Sequence of chain 1.B:
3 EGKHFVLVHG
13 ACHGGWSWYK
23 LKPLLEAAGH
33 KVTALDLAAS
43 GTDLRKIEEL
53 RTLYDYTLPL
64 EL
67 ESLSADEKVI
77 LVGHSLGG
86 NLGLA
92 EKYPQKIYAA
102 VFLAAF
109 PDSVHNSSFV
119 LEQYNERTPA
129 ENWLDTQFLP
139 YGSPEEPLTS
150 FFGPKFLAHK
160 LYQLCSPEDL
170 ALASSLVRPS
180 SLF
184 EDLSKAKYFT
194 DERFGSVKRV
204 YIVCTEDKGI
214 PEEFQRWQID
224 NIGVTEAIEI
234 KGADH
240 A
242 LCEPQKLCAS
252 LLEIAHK

Binding-site contacts:
Ligand atom C8 contacts residue ALA13 of chain 1.B at 3.7 Å (hydrophobic).
Ligand atom C7 contacts residue ALA13 of chain 1.B at 3.8 Å (hydrophobic).
Ligand atom C2 contacts residue PHE151 of chain 1.B at 3.7 Å (hydrophobic).
Ligand atom N7 contacts residue ALA13 of chain 1.B at 3.2 Å (h-bond).
Ligand atom C7 contacts residue HIS238 of chain 1.B at 3.4 Å.
Ligand atom C5 contacts residue TRP131 of chain 1.B at 3.6 Å (hydrophobic).
Ligand atom N7 contacts residue HIS238 of chain 1.B at 3.8 Å.
Ligand atom N7 contacts residue GLY12 of chain 1.B at 3.6 Å.
Ligand atom O8 contacts residue PHE107 of chain 1.B at 3.4 Å.
Ligand atom O2 contacts residue SER81 of chain 1.B at 2.2 Å (h-bond).
Ligand atom C5 contacts residue TYR122 of chain 1.B at 3.3 Å (hydrophobic).
Ligand atom C8 contacts residue LEU82 of chain 1.B at 3.8 Å (hydrophobic).
Ligand atom C3 contacts residue SER81 of chain 1.B at 4.1 Å.
Ligand atom C7 contacts residue SER81 of chain 1.B at 1.4 Å.
Ligand atom N7 contacts residue SER81 of chain 1.B at 2.3 Å (h-bond).
Ligand atom C7 contacts residue LEU82 of chain 1.B at 3.8 Å (hydrophobic).
Ligand atom C4 contacts residue TYR122 of chain 1.B at 3.4 Å (hydrophobic).
Ligand atom C3 contacts residue HIS238 of chain 1.B at 3.9 Å.
Ligand atom O8 contacts residue LEU82 of chain 1.B at 3.3 Å.
Ligand atom C1 contacts residue PHE151 of chain 1.B at 3.9 Å (hydrophobic).
Ligand atom C3 contacts residue LEU160 of chain 1.B at 3.7 Å (hydrophobic).
Ligand atom C8 contacts residue PHE107 of chain 1.B at 3.9 Å (hydrophobic).
Ligand atom O2 contacts residue PHE151 of chain 1.B at 3.9 Å.
Ligand atom C6 contacts residue PHE107 of chain 1.B at 3.8 Å (hydrophobic).
Ligand atom C4 contacts residue GLY212 of chain 1.B at 3.6 Å.
Ligand atom C3 contacts residue PHE155 of chain 1.B at 4.2 Å (hydrophobic).
Ligand atom C2 contacts residue SER81 of chain 1.B at 3.1 Å.
Ligand atom S7 contacts residue LEU82 of chain 1.B at 3.2 Å (h-bond).
Ligand atom S7 contacts residue ALA13 of chain 1.B at 3.1 Å (h-bond).
Ligand atom C8 contacts residue MSE149 of chain 1.B at 4.1 Å.
Ligand atom S7 contacts residue SER81 of chain 1.B at 2.5 Å (h-bond).
Ligand atom C8 contacts residue SER81 of chain 1.B at 3.3 Å.
Ligand atom O2 contacts residue HIS238 of chain 1.B at 3.0 Å (h-bond).
Ligand atom O8 contacts residue LEU181 of chain 1.B at 3.3 Å.
Ligand atom C1 contacts residue SER81 of chain 1.B at 3.5 Å.
Ligand atom O8 contacts residue MSE149 of chain 1.B at 3.8 Å.
Ligand atom C2 contacts residue HIS238 of chain 1.B at 3.7 Å.
Ligand atom O8 contacts residue ALA13 of chain 1.B at 3.6 Å.
Ligand atom C1 contacts residue PHE107 of chain 1.B at 4.1 Å (hydrophobic).
Ligand atom C4 contacts residue PHE155 of chain 1.B at 3.8 Å (hydrophobic).

The small molecule below binds the protein below.
Small molecule (SMILES): N[C@H]1Oc2ccccc2C(O)S1